A small-molecule ligand and the protein it binds are described below.
Small molecule (SMILES): CC(=O)N[C@@H]1[C@@H](O)[C@H](O)[C@@H](CO)O[C@H]1O

Sequence of chain 1.D:
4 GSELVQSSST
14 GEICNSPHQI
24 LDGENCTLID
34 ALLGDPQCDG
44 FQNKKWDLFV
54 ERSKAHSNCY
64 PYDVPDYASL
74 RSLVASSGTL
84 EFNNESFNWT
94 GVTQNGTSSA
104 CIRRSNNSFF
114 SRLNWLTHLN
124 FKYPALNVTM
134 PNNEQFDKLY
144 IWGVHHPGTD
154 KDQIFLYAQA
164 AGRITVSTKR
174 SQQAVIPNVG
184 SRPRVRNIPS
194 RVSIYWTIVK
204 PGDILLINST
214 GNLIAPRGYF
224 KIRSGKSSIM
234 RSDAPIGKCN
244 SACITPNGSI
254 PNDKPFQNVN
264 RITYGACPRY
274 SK

Binding-site contacts:
Ligand atom N2 contacts residue LYS57 of chain 1.D at 4.2 Å.
Ligand atom C1 contacts residue ASN28 of chain 1.D at 1.5 Å.
Ligand atom O6 contacts residue HIS59 of chain 1.D at 3.7 Å.
Ligand atom C1 contacts residue HIS59 of chain 1.D at 3.9 Å.
Ligand atom C5 contacts residue ASN28 of chain 1.D at 3.7 Å.
Ligand atom O3 contacts residue ASN28 of chain 1.D at 4.4 Å.
Ligand atom O5 contacts residue HIS59 of chain 1.D at 3.3 Å.
Ligand atom C4 contacts residue ASN28 of chain 1.D at 4.0 Å.
Ligand atom C2 contacts residue ASN28 of chain 1.D at 2.0 Å.
Ligand atom C8 contacts residue ASN28 of chain 1.D at 4.4 Å.
Ligand atom C7 contacts residue ASN28 of chain 1.D at 3.1 Å.
Ligand atom O7 contacts residue ASN28 of chain 1.D at 3.2 Å (h-bond).
Ligand atom O5 contacts residue ASN28 of chain 1.D at 2.5 Å (h-bond).
Ligand atom C8 contacts residue GLU27 of chain 1.D at 4.4 Å.
Ligand atom C5 contacts residue HIS59 of chain 1.D at 4.3 Å.
Ligand atom C3 contacts residue ASN28 of chain 1.D at 3.5 Å.
Ligand atom C6 contacts residue HIS59 of chain 1.D at 4.2 Å.
Ligand atom N2 contacts residue ASN28 of chain 1.D at 2.4 Å (h-bond).